Sequence of chain 1.C:
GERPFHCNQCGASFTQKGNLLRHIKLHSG

This small molecule binds to this protein.
Small molecule (SMILES): Cc1ccc(NC(=O)CCc2cccc(NC3=CC(=O)N([C@H]4CCC(=O)NC4=O)C3=O)c2)cc1Cl

Binding-site contacts:
Ligand atom O1 contacts residue SER333 of chain 1.B at 3.5 Å.
Ligand atom C4 contacts residue TRP340 of chain 1.B at 3.7 Å (hydrophobic).
Ligand atom C8 contacts residue GLY11 of chain 1.C at 3.8 Å.
Ligand atom C23 contacts residue HIS307 of chain 1.B at 3.3 Å.
Ligand atom C5 contacts residue TRP340 of chain 1.B at 3.8 Å (hydrophobic).
Ligand atom O4 contacts residue ASN305 of chain 1.B at 3.1 Å (h-bond).
Ligand atom C24 contacts residue PRO306 of chain 1.B at 3.5 Å (hydrophobic).
Ligand atom C12 contacts residue GLU331 of chain 1.B at 3.7 Å.
Ligand atom C22 contacts residue HIS6 of chain 1.C at 3.5 Å.
Ligand atom CL contacts residue PRO306 of chain 1.B at 2.9 Å.
Ligand atom C contacts residue PRO306 of chain 1.B at 3.8 Å (hydrophobic).
Ligand atom N1 contacts residue HIS332 of chain 1.B at 2.9 Å (h-bond).
Ligand atom O contacts residue TRP340 of chain 1.B at 3.2 Å (h-bond).
Ligand atom C contacts residue TRP340 of chain 1.B at 3.5 Å (hydrophobic).
Ligand atom O contacts residue GLU331 of chain 1.B at 2.8 Å (salt-bridge).
Ligand atom O1 contacts residue TRP340 of chain 1.B at 3.6 Å.
Ligand atom O4 contacts residue CYS10 of chain 1.C at 3.0 Å (h-bond).
Ligand atom C7 contacts residue PRO306 of chain 1.B at 3.5 Å (hydrophobic).
Ligand atom O2 contacts residue HIS332 of chain 1.B at 3.2 Å (h-bond).
Ligand atom C23 contacts residue CYS7 of chain 1.C at 3.2 Å (hydrophobic).
Ligand atom C21 contacts residue HIS6 of chain 1.C at 3.5 Å.
Ligand atom C2 contacts residue TRP334 of chain 1.B at 3.4 Å (hydrophobic).
Ligand atom O contacts residue HIS332 of chain 1.B at 3.7 Å.
Ligand atom C5 contacts residue TRP354 of chain 1.B at 3.4 Å (hydrophobic).
Ligand atom O4 contacts residue GLN9 of chain 1.C at 3.5 Å (h-bond).
Ligand atom C6 contacts residue CYS10 of chain 1.C at 3.2 Å (hydrophobic).
Ligand atom C11 contacts residue GLU331 of chain 1.B at 3.6 Å.
Ligand atom O1 contacts residue PHE356 of chain 1.B at 3.4 Å.
Ligand atom C2 contacts residue HIS332 of chain 1.B at 3.5 Å.
Ligand atom N1 contacts residue TRP334 of chain 1.B at 3.2 Å.
Ligand atom C18 contacts residue PHE56 of chain 1.B at 3.7 Å (hydrophobic).
Ligand atom O2 contacts residue TRP334 of chain 1.B at 3.1 Å (h-bond).
Ligand atom C22 contacts residue HIS307 of chain 1.B at 3.3 Å.
Ligand atom N2 contacts residue GLY11 of chain 1.C at 3.5 Å.
Ligand atom O1 contacts residue TRP334 of chain 1.B at 3.1 Å (h-bond).
Ligand atom O2 contacts residue PRO306 of chain 1.B at 3.5 Å.
Ligand atom N contacts residue PRO306 of chain 1.B at 3.7 Å.
Ligand atom C6 contacts residue PRO306 of chain 1.B at 3.5 Å (hydrophobic).
Ligand atom O2 contacts residue ASN305 of chain 1.B at 3.5 Å.
Ligand atom C3 contacts residue TRP334 of chain 1.B at 3.7 Å (hydrophobic).

Sequence of chain 1.B:
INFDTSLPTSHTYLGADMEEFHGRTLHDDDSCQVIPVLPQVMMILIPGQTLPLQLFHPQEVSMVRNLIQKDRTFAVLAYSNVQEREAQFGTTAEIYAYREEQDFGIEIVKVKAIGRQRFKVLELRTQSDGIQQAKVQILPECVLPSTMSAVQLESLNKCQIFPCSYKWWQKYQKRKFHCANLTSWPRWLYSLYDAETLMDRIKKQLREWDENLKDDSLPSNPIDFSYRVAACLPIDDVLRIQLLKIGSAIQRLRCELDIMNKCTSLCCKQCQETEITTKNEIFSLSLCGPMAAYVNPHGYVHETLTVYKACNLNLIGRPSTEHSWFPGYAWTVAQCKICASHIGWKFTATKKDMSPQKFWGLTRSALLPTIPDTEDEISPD